Binding-site contacts:
Ligand atom C30 contacts residue VAL340 of chain 1.A at 3.9 Å (hydrophobic).
Ligand atom C23 contacts residue ALA286 of chain 1.A at 3.8 Å (hydrophobic).
Ligand atom C5 contacts residue LEU332 of chain 1.A at 3.3 Å (hydrophobic).
Ligand atom C23 contacts residue ASN287 of chain 1.A at 3.5 Å.
Ligand atom C23 contacts residue ALA249 of chain 1.A at 3.4 Å (hydrophobic).
Ligand atom C6 contacts residue LEU332 of chain 1.A at 3.5 Å (hydrophobic).
Ligand atom C3 contacts residue LEU332 of chain 1.A at 3.8 Å (hydrophobic).
Ligand atom C5 contacts residue TYR339 of chain 1.A at 3.5 Å (hydrophobic).
Ligand atom C29 contacts residue LEU252 of chain 1.A at 3.6 Å (hydrophobic).
Ligand atom C19 contacts residue LEU252 of chain 1.A at 3.9 Å (hydrophobic).
Ligand atom O2 contacts residue ALA249 of chain 1.A at 3.7 Å.
Ligand atom C21 contacts residue ALA286 of chain 1.A at 3.4 Å (hydrophobic).
Ligand atom C21 contacts residue CYS290 of chain 1.A at 3.7 Å (hydrophobic).
Ligand atom C19 contacts residue ALA286 of chain 1.A at 3.7 Å (hydrophobic).
Ligand atom C19 contacts residue PHE283 of chain 1.A at 3.6 Å (hydrophobic).
Ligand atom C22 contacts residue TRP328 of chain 1.A at 3.5 Å (hydrophobic).
Ligand atom O2 contacts residue ASN287 of chain 1.A at 3.5 Å (h-bond).
Ligand atom C19 contacts residue TRP328 of chain 1.A at 3.7 Å (hydrophobic).
Ligand atom C4 contacts residue TYR339 of chain 1.A at 3.8 Å (hydrophobic).
Ligand atom C4 contacts residue LEU332 of chain 1.A at 3.4 Å (hydrophobic).
Ligand atom C25 contacts residue LEU252 of chain 1.A at 3.8 Å (hydrophobic).
Ligand atom C18 contacts residue TRP328 of chain 1.A at 3.9 Å (hydrophobic).
Ligand atom O2 contacts residue ALA286 of chain 1.A at 3.5 Å.
Ligand atom O2 contacts residue TRP328 of chain 1.A at 3.9 Å.
Ligand atom N1 contacts residue TYR339 of chain 1.A at 3.4 Å (h-bond).
Ligand atom C17 contacts residue TYR339 of chain 1.A at 3.7 Å (hydrophobic).
Ligand atom O3 contacts residue LEU252 of chain 1.A at 3.2 Å.
Ligand atom O2 contacts residue CYS290 of chain 1.A at 3.8 Å.
Ligand atom C20 contacts residue ALA286 of chain 1.A at 3.2 Å (hydrophobic).
Ligand atom N4 contacts residue VAL340 of chain 1.A at 3.5 Å.
Ligand atom C18 contacts residue PHE283 of chain 1.A at 3.2 Å (hydrophobic).
Ligand atom BR1 contacts residue LEU332 of chain 1.A at 3.4 Å.
Ligand atom C8 contacts residue TRP328 of chain 1.A at 3.8 Å (hydrophobic).
Ligand atom C27 contacts residue LEU252 of chain 1.A at 3.8 Å (hydrophobic).
Ligand atom O3 contacts residue PHE283 of chain 1.A at 3.4 Å.
Ligand atom C18 contacts residue LEU252 of chain 1.A at 3.8 Å (hydrophobic).
Ligand atom C21 contacts residue TRP328 of chain 1.A at 3.2 Å (hydrophobic).
Ligand atom C16 contacts residue TYR339 of chain 1.A at 3.6 Å (hydrophobic).
Ligand atom C20 contacts residue TRP328 of chain 1.A at 3.3 Å (hydrophobic).
Ligand atom BR1 contacts residue TRP328 of chain 1.A at 3.0 Å.

Sequence of chain 1.A:
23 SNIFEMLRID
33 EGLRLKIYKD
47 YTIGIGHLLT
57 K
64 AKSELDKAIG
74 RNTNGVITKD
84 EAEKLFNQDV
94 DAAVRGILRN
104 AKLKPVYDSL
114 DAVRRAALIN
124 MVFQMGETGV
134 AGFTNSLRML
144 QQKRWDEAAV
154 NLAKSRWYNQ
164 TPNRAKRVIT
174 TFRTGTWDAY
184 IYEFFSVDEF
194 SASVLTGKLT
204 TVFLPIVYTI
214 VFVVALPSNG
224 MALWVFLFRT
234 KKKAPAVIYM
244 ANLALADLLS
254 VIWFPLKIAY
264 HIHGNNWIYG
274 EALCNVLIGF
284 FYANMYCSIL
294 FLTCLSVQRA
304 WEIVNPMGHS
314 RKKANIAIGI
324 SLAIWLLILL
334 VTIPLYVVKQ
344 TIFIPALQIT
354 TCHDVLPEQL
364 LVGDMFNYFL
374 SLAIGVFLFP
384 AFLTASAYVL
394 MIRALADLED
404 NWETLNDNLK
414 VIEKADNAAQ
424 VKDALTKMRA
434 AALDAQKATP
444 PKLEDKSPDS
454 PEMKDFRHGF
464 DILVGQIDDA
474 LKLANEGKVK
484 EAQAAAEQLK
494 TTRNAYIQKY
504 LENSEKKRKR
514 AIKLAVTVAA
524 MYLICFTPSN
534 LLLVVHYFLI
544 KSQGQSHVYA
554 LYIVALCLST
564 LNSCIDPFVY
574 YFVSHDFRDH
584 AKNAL

This small molecule binds to this protein.
Small molecule (SMILES): C[C@@H](C1CCCCC1)n1c(-c2cc3c(cc2Br)OCO3)nc2cc(C(=O)Nc3ccc(C#N)cc3)ccc21